The small molecule below binds the protein below.
Small molecule (SMILES): CC(=O)N[C@H]1[C@H](O[C@H]2[C@H](O)[C@@H](NC(C)=O)CO[C@@H]2CO)O[C@H](CO)[C@@H](O)[C@@H]1O

Binding-site contacts:
Ligand atom O5 contacts residue GLN580 of chain 1.B at 3.4 Å (h-bond).
Ligand atom C7 contacts residue ASN331 of chain 1.B at 2.9 Å.
Ligand atom C1 contacts residue GLN580 of chain 1.B at 4.0 Å.
Ligand atom O7 contacts residue ASN331 of chain 1.B at 3.5 Å (h-bond).
Ligand atom C7 contacts residue ILE332 of chain 1.B at 4.0 Å (hydrophobic).
Ligand atom O7 contacts residue ILE332 of chain 1.B at 3.2 Å.
Ligand atom O6 contacts residue THR581 of chain 1.B at 3.4 Å (h-bond).
Ligand atom O5 contacts residue ASN331 of chain 1.B at 4.1 Å.
Ligand atom C8 contacts residue ILE332 of chain 1.B at 4.2 Å (hydrophobic).
Ligand atom C8 contacts residue ASN331 of chain 1.B at 3.2 Å.
Ligand atom O6 contacts residue GLN580 of chain 1.B at 3.5 Å (h-bond).
Ligand atom C1 contacts residue ASN331 of chain 1.B at 3.1 Å.
Ligand atom C2 contacts residue ASN331 of chain 1.B at 3.1 Å.
Ligand atom N2 contacts residue ASN331 of chain 1.B at 2.9 Å (h-bond).

Sequence of chain 1.B:
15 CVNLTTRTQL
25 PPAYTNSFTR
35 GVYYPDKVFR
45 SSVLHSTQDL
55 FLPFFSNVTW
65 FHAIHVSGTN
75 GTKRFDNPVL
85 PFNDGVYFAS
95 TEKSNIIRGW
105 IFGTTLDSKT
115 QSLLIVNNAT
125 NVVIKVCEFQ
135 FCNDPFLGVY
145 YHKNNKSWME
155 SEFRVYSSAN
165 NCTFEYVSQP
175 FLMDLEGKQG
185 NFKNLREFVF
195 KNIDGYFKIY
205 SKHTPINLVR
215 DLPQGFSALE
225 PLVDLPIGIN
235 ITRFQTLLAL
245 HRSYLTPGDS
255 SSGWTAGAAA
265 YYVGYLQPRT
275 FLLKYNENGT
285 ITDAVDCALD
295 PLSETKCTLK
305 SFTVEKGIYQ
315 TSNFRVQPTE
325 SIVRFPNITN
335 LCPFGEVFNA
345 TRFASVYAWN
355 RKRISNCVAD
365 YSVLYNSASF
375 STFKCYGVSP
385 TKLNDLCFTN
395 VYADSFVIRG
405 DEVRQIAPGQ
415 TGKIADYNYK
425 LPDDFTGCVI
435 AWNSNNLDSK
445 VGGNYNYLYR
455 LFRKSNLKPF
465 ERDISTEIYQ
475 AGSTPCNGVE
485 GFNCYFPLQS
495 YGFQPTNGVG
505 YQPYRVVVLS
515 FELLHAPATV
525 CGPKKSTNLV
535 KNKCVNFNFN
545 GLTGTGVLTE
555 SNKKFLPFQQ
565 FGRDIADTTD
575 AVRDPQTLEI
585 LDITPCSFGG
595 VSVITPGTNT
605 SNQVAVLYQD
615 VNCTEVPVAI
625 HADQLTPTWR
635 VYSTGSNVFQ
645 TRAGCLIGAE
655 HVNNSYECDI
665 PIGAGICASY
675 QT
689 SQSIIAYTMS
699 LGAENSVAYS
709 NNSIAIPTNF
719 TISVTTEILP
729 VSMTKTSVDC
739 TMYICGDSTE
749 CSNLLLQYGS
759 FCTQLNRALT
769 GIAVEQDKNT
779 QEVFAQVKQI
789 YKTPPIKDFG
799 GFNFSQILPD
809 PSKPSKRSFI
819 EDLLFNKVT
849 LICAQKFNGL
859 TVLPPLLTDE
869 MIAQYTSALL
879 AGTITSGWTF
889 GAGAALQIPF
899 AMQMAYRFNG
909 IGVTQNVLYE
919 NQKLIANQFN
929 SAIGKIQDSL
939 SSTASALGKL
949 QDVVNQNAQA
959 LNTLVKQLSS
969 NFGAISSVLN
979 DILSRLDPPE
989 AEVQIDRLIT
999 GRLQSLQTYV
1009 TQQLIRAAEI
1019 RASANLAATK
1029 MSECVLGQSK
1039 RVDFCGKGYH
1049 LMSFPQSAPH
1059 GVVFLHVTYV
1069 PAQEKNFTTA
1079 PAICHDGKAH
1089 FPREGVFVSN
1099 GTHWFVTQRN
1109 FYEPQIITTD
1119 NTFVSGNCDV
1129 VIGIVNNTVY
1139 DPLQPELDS